Sequence of chain 1.A:
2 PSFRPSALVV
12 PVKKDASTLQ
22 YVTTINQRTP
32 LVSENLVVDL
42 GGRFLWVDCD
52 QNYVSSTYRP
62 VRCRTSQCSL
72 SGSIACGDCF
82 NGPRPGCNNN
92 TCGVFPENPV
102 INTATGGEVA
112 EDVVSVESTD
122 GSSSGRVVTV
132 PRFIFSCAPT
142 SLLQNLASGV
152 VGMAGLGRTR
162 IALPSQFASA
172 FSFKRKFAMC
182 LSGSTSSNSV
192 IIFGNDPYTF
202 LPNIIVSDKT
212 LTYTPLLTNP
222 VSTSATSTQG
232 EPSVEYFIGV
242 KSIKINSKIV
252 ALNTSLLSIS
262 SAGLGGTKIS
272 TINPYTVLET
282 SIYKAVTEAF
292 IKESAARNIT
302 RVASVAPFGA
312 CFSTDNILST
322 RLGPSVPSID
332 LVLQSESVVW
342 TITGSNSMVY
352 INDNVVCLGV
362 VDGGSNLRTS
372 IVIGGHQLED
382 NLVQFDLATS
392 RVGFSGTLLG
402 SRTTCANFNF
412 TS

This small molecule binds to this protein.
Small molecule (SMILES): CC(=O)N[C@@H]1[C@@H](O)[C@H](O)[C@@H](CO)O[C@H]1O

Binding-site contacts:
Ligand atom N2 contacts residue CYS80 of chain 1.A at 2.9 Å (h-bond).
Ligand atom C5 contacts residue PHE81 of chain 1.A at 3.9 Å (hydrophobic).
Ligand atom N2 contacts residue ASN90 of chain 1.A at 3.0 Å (h-bond).
Ligand atom N2 contacts residue ASN82 of chain 1.A at 3.7 Å.
Ligand atom C4 contacts residue PHE81 of chain 1.A at 4.4 Å (hydrophobic).
Ligand atom C3 contacts residue CYS80 of chain 1.A at 4.1 Å (hydrophobic).
Ligand atom O7 contacts residue ASN82 of chain 1.A at 3.4 Å (h-bond).
Ligand atom C7 contacts residue ASN90 of chain 1.A at 3.4 Å.
Ligand atom C3 contacts residue PHE81 of chain 1.A at 4.4 Å (hydrophobic).
Ligand atom C1 contacts residue ASN90 of chain 1.A at 1.6 Å.
Ligand atom C7 contacts residue PRO84 of chain 1.A at 4.3 Å (hydrophobic).
Ligand atom C2 contacts residue ASN90 of chain 1.A at 2.6 Å.
Ligand atom O7 contacts residue ASN90 of chain 1.A at 4.1 Å.
Ligand atom O7 contacts residue PRO84 of chain 1.A at 3.7 Å.
Ligand atom C7 contacts residue ASN82 of chain 1.A at 3.6 Å.
Ligand atom C8 contacts residue ASN90 of chain 1.A at 3.3 Å.
Ligand atom C2 contacts residue CYS80 of chain 1.A at 3.9 Å (hydrophobic).
Ligand atom O7 contacts residue GLY83 of chain 1.A at 4.2 Å.
Ligand atom O4 contacts residue PHE81 of chain 1.A at 4.0 Å.
Ligand atom C4 contacts residue ASN90 of chain 1.A at 4.3 Å.
Ligand atom C5 contacts residue ASN90 of chain 1.A at 3.7 Å.
Ligand atom C3 contacts residue ASN90 of chain 1.A at 3.9 Å.
Ligand atom C8 contacts residue PRO84 of chain 1.A at 4.2 Å (hydrophobic).
Ligand atom O7 contacts residue ASN89 of chain 1.A at 3.9 Å.
Ligand atom C6 contacts residue PHE81 of chain 1.A at 4.3 Å (hydrophobic).
Ligand atom O7 contacts residue CYS88 of chain 1.A at 3.7 Å.
Ligand atom O5 contacts residue ASN90 of chain 1.A at 2.4 Å (h-bond).
Ligand atom C1 contacts residue CYS80 of chain 1.A at 4.3 Å (hydrophobic).
Ligand atom O3 contacts residue ASN82 of chain 1.A at 4.3 Å.
Ligand atom C7 contacts residue CYS80 of chain 1.A at 3.6 Å (hydrophobic).
Ligand atom O7 contacts residue CYS80 of chain 1.A at 3.5 Å (h-bond).